Binding-site contacts:
Ligand atom C3 contacts residue ASN368 of chain 1.A at 3.2 Å.
Ligand atom C1 contacts residue ILE373 of chain 1.A at 4.4 Å (hydrophobic).
Ligand atom N2 contacts residue HIS371 of chain 1.A at 4.1 Å.
Ligand atom O3 contacts residue ASN368 of chain 1.A at 3.2 Å (h-bond).
Ligand atom C4 contacts residue ASN368 of chain 1.A at 3.9 Å.
Ligand atom C7 contacts residue HIS371 of chain 1.A at 3.8 Å.
Ligand atom C7 contacts residue ASN368 of chain 1.A at 4.5 Å.
Ligand atom N2 contacts residue ASN368 of chain 1.A at 3.6 Å (h-bond).
Ligand atom O5 contacts residue ASN368 of chain 1.A at 2.4 Å (h-bond).
Ligand atom O7 contacts residue HIS371 of chain 1.A at 3.3 Å.
Ligand atom C2 contacts residue ASN368 of chain 1.A at 2.4 Å.
Ligand atom C1 contacts residue ASN368 of chain 1.A at 1.4 Å.
Ligand atom O7 contacts residue ASN368 of chain 1.A at 3.9 Å.
Ligand atom C5 contacts residue ASN368 of chain 1.A at 3.6 Å.
Ligand atom O7 contacts residue THR370 of chain 1.A at 3.6 Å.

The small molecule below binds the protein below.
Small molecule (SMILES): CC(=O)N[C@@H]1[C@@H](O)[C@H](O)[C@@H](CO)O[C@H]1O

Sequence of chain 1.A:
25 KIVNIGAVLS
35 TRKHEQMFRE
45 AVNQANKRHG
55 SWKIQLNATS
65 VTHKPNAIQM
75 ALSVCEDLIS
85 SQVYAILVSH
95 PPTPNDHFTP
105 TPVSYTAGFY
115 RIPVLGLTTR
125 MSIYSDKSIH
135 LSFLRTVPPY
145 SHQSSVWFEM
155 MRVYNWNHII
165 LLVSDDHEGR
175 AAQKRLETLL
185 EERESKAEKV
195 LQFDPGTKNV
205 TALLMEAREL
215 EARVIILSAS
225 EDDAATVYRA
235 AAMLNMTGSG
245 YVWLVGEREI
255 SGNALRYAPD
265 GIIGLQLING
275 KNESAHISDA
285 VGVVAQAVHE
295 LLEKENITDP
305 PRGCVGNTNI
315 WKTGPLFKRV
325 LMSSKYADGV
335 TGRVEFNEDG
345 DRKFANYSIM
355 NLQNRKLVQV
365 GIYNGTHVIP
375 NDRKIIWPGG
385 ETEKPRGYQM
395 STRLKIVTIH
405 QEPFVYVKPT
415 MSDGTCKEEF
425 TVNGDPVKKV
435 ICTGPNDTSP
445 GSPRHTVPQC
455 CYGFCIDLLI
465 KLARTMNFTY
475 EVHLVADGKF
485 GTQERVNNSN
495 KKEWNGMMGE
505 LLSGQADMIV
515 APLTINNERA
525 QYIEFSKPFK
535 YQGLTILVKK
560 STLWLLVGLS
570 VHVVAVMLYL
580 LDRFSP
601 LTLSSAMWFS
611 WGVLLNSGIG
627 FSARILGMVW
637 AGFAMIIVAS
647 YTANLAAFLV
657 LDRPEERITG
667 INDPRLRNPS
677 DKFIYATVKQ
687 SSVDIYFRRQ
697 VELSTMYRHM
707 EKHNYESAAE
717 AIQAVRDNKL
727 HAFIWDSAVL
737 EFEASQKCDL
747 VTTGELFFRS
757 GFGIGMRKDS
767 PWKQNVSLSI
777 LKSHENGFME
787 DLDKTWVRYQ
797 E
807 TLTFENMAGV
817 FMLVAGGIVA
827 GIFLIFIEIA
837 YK